This small molecule binds to this protein.
Small molecule (SMILES): NC[C@H]1O[C@@H](n2c(Br)nc3c(N)ncnc32)[C@H](O)[C@@H]1O

Sequence of chain 2.A:
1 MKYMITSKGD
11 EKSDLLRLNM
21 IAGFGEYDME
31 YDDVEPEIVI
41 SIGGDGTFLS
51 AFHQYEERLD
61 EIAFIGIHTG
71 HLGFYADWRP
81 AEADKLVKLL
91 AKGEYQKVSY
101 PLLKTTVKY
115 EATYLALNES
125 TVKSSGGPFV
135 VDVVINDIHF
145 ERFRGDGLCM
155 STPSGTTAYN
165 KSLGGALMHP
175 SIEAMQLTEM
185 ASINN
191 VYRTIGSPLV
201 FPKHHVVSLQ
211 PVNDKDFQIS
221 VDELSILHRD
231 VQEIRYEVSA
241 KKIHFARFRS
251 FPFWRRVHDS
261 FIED

Binding-site contacts:
Ligand atom C2 contacts residue ILE187 of chain 3.A at 3.4 Å (hydrophobic).
Ligand atom N7 contacts residue TYR163 of chain 2.A at 3.8 Å.
Ligand atom C2 contacts residue TYR163 of chain 2.A at 3.8 Å (hydrophobic).
Ligand atom C2 contacts residue SER166 of chain 2.A at 3.0 Å.
Ligand atom C2' contacts residue TYR163 of chain 2.A at 3.9 Å (hydrophobic).
Ligand atom N6 contacts residue GLY149 of chain 3.A at 3.9 Å.
Ligand atom N1 contacts residue ILE187 of chain 3.A at 3.2 Å.
Ligand atom N6 contacts residue TYR163 of chain 2.A at 3.6 Å.
Ligand atom C6 contacts residue TYR163 of chain 2.A at 3.6 Å (hydrophobic).
Ligand atom N6 contacts residue ASP150 of chain 3.A at 2.9 Å (salt-bridge).
Ligand atom O3' contacts residue LEU49 of chain 2.A at 3.8 Å.
Ligand atom O2' contacts residue ASN122 of chain 2.A at 3.9 Å.
Ligand atom C6 contacts residue ASP150 of chain 3.A at 4.0 Å.
Ligand atom N7 contacts residue ASP150 of chain 3.A at 4.0 Å.
Ligand atom N3 contacts residue TYR163 of chain 2.A at 3.5 Å.
Ligand atom C2 contacts residue ALA162 of chain 2.A at 4.1 Å (hydrophobic).
Ligand atom C8 contacts residue TYR163 of chain 2.A at 3.7 Å (hydrophobic).
Ligand atom N3 contacts residue ILE187 of chain 3.A at 3.8 Å.
Ligand atom C3' contacts residue ASP222 of chain 2.A at 4.0 Å.
Ligand atom BR8 contacts residue TYR163 of chain 2.A at 4.2 Å.
Ligand atom O2' contacts residue ALA162 of chain 2.A at 3.1 Å.
Ligand atom C3' contacts residue GLU123 of chain 2.A at 3.2 Å.
Ligand atom N3 contacts residue ALA162 of chain 2.A at 4.0 Å.
Ligand atom C6 contacts residue SER166 of chain 2.A at 4.1 Å.
Ligand atom C6 contacts residue ALA185 of chain 3.A at 3.7 Å (hydrophobic).
Ligand atom N1 contacts residue ALA185 of chain 3.A at 3.7 Å.
Ligand atom O2' contacts residue TYR163 of chain 2.A at 3.4 Å (h-bond).
Ligand atom N1 contacts residue SER166 of chain 2.A at 2.9 Å (h-bond).
Ligand atom N1 contacts residue TYR163 of chain 2.A at 4.0 Å.
Ligand atom N3 contacts residue SER166 of chain 2.A at 4.2 Å.
Ligand atom N9 contacts residue TYR163 of chain 2.A at 3.9 Å.
Ligand atom C2' contacts residue GLU123 of chain 2.A at 3.2 Å.
Ligand atom O2' contacts residue GLU123 of chain 2.A at 2.6 Å (salt-bridge).
Ligand atom O3' contacts residue GLU123 of chain 2.A at 3.0 Å (salt-bridge).
Ligand atom O3' contacts residue ASP222 of chain 2.A at 3.9 Å.
Ligand atom N6 contacts residue ALA185 of chain 3.A at 2.9 Å (h-bond).
Ligand atom C5 contacts residue TYR163 of chain 2.A at 3.6 Å (hydrophobic).
Ligand atom O3' contacts residue ASN122 of chain 2.A at 3.1 Å (h-bond).
Ligand atom C4 contacts residue TYR163 of chain 2.A at 3.8 Å (hydrophobic).
Ligand atom C6 contacts residue ILE187 of chain 3.A at 3.9 Å (hydrophobic).

Sequence of chain 3.A:
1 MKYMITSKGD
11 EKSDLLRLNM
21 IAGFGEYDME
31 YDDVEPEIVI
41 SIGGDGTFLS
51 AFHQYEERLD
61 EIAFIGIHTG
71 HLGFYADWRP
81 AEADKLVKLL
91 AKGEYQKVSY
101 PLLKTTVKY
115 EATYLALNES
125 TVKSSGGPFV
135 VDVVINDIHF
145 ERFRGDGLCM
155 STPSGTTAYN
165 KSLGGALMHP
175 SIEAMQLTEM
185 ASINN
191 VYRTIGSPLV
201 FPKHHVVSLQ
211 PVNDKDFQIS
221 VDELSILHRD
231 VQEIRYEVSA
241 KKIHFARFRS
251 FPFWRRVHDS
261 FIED